Binding-site contacts:
Ligand atom N2 contacts residue ASN1134 of chain 1.C at 2.8 Å (h-bond).
Ligand atom C7 contacts residue ASN1134 of chain 1.C at 3.2 Å.
Ligand atom C3 contacts residue ASN1134 of chain 1.C at 3.8 Å.
Ligand atom C1 contacts residue ASN1134 of chain 1.C at 1.4 Å.
Ligand atom C8 contacts residue ASN1134 of chain 1.C at 4.3 Å.
Ligand atom O7 contacts residue ASN1134 of chain 1.C at 3.2 Å (h-bond).
Ligand atom C4 contacts residue ASN1134 of chain 1.C at 4.2 Å.
Ligand atom O5 contacts residue ASN1134 of chain 1.C at 2.4 Å (h-bond).
Ligand atom C2 contacts residue ASN1134 of chain 1.C at 2.4 Å.
Ligand atom C5 contacts residue ASN1134 of chain 1.C at 3.7 Å.

A protein and the small-molecule ligand that binds it are described below.
Small molecule (SMILES): CC(=O)N[C@@H]1[C@@H](O)[C@H](O)[C@@H](CO)O[C@H]1O

Sequence of chain 1.C:
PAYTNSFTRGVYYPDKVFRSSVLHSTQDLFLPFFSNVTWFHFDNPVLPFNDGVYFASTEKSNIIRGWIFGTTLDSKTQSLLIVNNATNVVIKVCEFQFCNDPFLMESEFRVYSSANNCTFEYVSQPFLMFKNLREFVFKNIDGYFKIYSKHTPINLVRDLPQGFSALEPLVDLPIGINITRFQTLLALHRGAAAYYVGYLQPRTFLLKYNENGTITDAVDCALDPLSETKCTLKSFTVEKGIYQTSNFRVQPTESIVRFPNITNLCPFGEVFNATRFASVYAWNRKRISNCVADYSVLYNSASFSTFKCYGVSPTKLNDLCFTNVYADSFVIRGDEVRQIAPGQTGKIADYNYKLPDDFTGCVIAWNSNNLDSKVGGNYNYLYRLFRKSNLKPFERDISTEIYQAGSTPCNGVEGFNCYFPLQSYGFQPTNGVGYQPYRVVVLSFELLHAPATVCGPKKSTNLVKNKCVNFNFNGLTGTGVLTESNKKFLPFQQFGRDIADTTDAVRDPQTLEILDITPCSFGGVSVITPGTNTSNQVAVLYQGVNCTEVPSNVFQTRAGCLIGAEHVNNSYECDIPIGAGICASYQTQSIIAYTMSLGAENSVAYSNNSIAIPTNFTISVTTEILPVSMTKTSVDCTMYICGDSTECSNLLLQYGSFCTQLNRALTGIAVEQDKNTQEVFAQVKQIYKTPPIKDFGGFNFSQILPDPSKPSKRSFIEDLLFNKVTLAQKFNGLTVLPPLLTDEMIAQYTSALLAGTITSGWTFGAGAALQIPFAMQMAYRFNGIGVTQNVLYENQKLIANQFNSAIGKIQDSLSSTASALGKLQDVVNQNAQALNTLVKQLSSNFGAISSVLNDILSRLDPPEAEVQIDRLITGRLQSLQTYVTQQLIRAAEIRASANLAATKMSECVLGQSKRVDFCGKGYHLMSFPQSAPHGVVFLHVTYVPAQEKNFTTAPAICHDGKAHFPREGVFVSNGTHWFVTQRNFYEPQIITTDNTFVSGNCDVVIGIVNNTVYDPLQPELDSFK